Sequence of chain 3.A:
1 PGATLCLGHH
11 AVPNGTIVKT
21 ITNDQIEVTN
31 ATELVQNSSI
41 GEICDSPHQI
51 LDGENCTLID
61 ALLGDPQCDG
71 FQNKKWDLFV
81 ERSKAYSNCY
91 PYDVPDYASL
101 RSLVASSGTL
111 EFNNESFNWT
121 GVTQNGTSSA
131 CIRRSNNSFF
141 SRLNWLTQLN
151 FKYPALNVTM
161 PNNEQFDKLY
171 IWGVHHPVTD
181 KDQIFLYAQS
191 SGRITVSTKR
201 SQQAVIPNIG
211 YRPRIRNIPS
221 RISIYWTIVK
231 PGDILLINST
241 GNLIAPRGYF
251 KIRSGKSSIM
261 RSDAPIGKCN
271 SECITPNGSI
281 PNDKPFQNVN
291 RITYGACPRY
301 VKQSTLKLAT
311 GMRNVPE

Binding-site contacts:
Ligand atom C7 contacts residue ASN55 of chain 3.A at 3.4 Å.
Ligand atom C4 contacts residue ASN55 of chain 3.A at 4.2 Å.
Ligand atom C3 contacts residue ASN55 of chain 3.A at 3.8 Å.
Ligand atom C8 contacts residue GLU54 of chain 3.A at 3.4 Å.
Ligand atom C5 contacts residue TYR86 of chain 3.A at 4.2 Å (hydrophobic).
Ligand atom C1 contacts residue TYR86 of chain 3.A at 4.3 Å (hydrophobic).
Ligand atom O7 contacts residue ASN55 of chain 3.A at 3.4 Å (h-bond).
Ligand atom O5 contacts residue TYR86 of chain 3.A at 3.4 Å (h-bond).
Ligand atom C6 contacts residue TYR86 of chain 3.A at 4.0 Å (hydrophobic).
Ligand atom C5 contacts residue ASN55 of chain 3.A at 3.6 Å.
Ligand atom C2 contacts residue ASN55 of chain 3.A at 2.5 Å.
Ligand atom C1 contacts residue ASN55 of chain 3.A at 1.4 Å.
Ligand atom O5 contacts residue ASN55 of chain 3.A at 2.3 Å (h-bond).
Ligand atom N2 contacts residue ASN55 of chain 3.A at 3.0 Å (h-bond).
Ligand atom O6 contacts residue TYR86 of chain 3.A at 2.7 Å (h-bond).

This small molecule binds to this protein.
Small molecule (SMILES): CC(=O)N[C@H]1[C@H](O[C@H]2[C@H](O)[C@@H](NC(C)=O)CO[C@@H]2CO)O[C@H](CO)[C@@H](O)[C@@H]1O